A protein and the small-molecule ligand that binds it are described below.
Small molecule (SMILES): CC(=O)N[C@@H]1[C@@H](O)[C@H](O)[C@@H](CO)O[C@H]1O

Binding-site contacts:
Ligand atom C5 contacts residue ASN163 of chain 1.B at 3.7 Å.
Ligand atom O5 contacts residue ASN163 of chain 1.B at 2.5 Å (h-bond).
Ligand atom C3 contacts residue ASN163 of chain 1.B at 3.8 Å.
Ligand atom O5 contacts residue SER159 of chain 1.B at 4.2 Å.
Ligand atom C2 contacts residue ASN163 of chain 1.B at 2.5 Å.
Ligand atom C7 contacts residue ASN163 of chain 1.B at 3.4 Å.
Ligand atom O7 contacts residue ASN163 of chain 1.B at 3.6 Å.
Ligand atom C8 contacts residue ASN163 of chain 1.B at 4.4 Å.
Ligand atom C1 contacts residue ASN163 of chain 1.B at 1.4 Å.
Ligand atom C4 contacts residue ASN163 of chain 1.B at 4.3 Å.
Ligand atom N2 contacts residue ASN163 of chain 1.B at 2.9 Å (h-bond).
Ligand atom O6 contacts residue SER159 of chain 1.B at 4.2 Å.

Sequence of chain 1.B:
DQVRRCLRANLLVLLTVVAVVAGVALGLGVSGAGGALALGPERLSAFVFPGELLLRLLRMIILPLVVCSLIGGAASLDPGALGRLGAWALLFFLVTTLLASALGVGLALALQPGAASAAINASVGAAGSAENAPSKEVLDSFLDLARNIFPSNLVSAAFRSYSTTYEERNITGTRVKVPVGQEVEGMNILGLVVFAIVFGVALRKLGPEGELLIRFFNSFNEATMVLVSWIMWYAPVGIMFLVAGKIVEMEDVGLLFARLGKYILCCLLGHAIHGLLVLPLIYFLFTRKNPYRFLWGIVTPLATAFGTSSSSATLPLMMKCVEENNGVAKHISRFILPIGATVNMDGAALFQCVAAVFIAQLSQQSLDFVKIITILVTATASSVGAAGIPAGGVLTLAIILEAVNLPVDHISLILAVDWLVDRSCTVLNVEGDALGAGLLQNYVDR